Binding-site contacts:
Ligand atom O6 contacts residue SER48 of chain 1.D at 2.7 Å (h-bond).
Ligand atom C3 contacts residue VAL294 of chain 1.D at 4.1 Å (hydrophobic).
Ligand atom C4 contacts residue SER48 of chain 1.D at 4.3 Å.
Ligand atom C9 contacts residue LEU57 of chain 1.D at 4.1 Å (hydrophobic).
Ligand atom C4 contacts residue LEU116 of chain 1.D at 4.3 Å (hydrophobic).
Ligand atom O6 contacts residue HIS67 of chain 1.D at 3.2 Å (h-bond).
Ligand atom C10 contacts residue MET306 of chain 1.A at 4.0 Å (hydrophobic).
Ligand atom C5 contacts residue LEU141 of chain 1.D at 3.4 Å (hydrophobic).
Ligand atom C8 contacts residue LEU116 of chain 1.D at 3.8 Å (hydrophobic).
Ligand atom C2 contacts residue NAD1 of chain 1.S at 3.3 Å.
Ligand atom S1 contacts residue SER48 of chain 1.D at 3.8 Å.
Ligand atom C10 contacts residue LEU57 of chain 1.D at 3.2 Å (hydrophobic).
Ligand atom C9 contacts residue MET306 of chain 1.A at 4.2 Å (hydrophobic).
Ligand atom C7 contacts residue VAL294 of chain 1.D at 3.8 Å (hydrophobic).
Ligand atom C7 contacts residue ILE318 of chain 1.D at 4.1 Å (hydrophobic).
Ligand atom C9 contacts residue VAL294 of chain 1.D at 4.2 Å (hydrophobic).
Ligand atom C2 contacts residue SER48 of chain 1.D at 4.0 Å.
Ligand atom C8 contacts residue LEU57 of chain 1.D at 3.8 Å (hydrophobic).
Ligand atom O6 contacts residue CYS174 of chain 1.D at 3.5 Å (h-bond).
Ligand atom C5 contacts residue PHE93 of chain 1.D at 4.0 Å (hydrophobic).
Ligand atom O6 contacts residue ZN1 of chain 1.Q at 2.2 Å.
Ligand atom C8 contacts residue VAL294 of chain 1.D at 3.9 Å (hydrophobic).
Ligand atom O6 contacts residue NAD1 of chain 1.S at 3.2 Å.
Ligand atom C3 contacts residue SER48 of chain 1.D at 3.7 Å.
Ligand atom C4 contacts residue PHE93 of chain 1.D at 4.2 Å (hydrophobic).
Ligand atom C5 contacts residue SER48 of chain 1.D at 3.8 Å.
Ligand atom S1 contacts residue ZN1 of chain 1.Q at 3.1 Å.
Ligand atom C2 contacts residue PHE93 of chain 1.D at 3.8 Å (hydrophobic).
Ligand atom C5 contacts residue HIS67 of chain 1.D at 3.7 Å.
Ligand atom C4 contacts residue LEU141 of chain 1.D at 3.5 Å (hydrophobic).
Ligand atom C9 contacts residue LEU309 of chain 1.A at 4.1 Å (hydrophobic).
Ligand atom C7 contacts residue LEU116 of chain 1.D at 3.6 Å (hydrophobic).
Ligand atom S1 contacts residue PHE93 of chain 1.D at 3.4 Å.
Ligand atom C9 contacts residue LEU116 of chain 1.D at 3.7 Å (hydrophobic).
Ligand atom S1 contacts residue CYS174 of chain 1.D at 3.7 Å.
Ligand atom C5 contacts residue ZN1 of chain 1.Q at 4.1 Å.
Ligand atom S1 contacts residue HIS67 of chain 1.D at 3.6 Å (h-bond).
Ligand atom S1 contacts residue NAD1 of chain 1.S at 3.6 Å.
Ligand atom O6 contacts residue CYS46 of chain 1.D at 3.6 Å (h-bond).
Ligand atom C10 contacts residue VAL294 of chain 1.D at 4.4 Å (hydrophobic).

Sequence of chain 1.A:
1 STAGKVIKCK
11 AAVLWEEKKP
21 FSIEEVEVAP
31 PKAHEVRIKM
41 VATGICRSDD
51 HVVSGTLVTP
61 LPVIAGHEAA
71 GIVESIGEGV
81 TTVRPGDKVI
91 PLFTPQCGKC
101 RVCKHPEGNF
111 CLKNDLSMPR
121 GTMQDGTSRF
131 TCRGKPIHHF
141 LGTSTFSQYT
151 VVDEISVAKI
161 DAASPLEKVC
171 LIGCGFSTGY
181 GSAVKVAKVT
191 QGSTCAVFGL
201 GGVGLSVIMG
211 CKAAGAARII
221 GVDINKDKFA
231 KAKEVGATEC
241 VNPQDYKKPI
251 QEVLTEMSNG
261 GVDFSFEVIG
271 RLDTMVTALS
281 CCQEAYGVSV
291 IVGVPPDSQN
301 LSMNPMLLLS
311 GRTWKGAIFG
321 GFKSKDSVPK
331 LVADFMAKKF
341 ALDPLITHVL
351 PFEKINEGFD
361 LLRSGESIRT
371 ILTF

Sequence of chain 1.D:
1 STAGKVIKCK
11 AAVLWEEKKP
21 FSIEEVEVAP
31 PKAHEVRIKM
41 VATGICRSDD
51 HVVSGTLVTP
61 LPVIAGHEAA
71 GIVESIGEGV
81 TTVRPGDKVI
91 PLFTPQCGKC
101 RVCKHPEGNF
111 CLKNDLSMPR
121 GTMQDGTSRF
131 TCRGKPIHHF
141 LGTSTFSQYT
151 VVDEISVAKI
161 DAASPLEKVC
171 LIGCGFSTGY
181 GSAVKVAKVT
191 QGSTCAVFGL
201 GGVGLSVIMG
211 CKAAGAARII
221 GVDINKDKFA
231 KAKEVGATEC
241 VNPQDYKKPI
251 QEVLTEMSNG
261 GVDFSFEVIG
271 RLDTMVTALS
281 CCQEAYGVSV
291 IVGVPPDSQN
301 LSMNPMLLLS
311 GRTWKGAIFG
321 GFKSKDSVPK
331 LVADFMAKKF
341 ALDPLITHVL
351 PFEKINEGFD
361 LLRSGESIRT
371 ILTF

This protein binds this small molecule.
Small molecule (SMILES): CCCC[C@H]1CC[S@](=O)C1